Binding-site contacts:
Ligand atom C8 contacts residue LEU137 of chain 1.M at 3.9 Å (hydrophobic).
Ligand atom C5 contacts residue TYR135 of chain 1.M at 3.7 Å (hydrophobic).
Ligand atom O7 contacts residue ASP290 of chain 1.M at 4.0 Å.
Ligand atom C7 contacts residue ASP290 of chain 1.M at 4.2 Å.
Ligand atom O7 contacts residue TYR104 of chain 1.M at 3.7 Å.
Ligand atom C7 contacts residue TYR135 of chain 1.M at 4.3 Å (hydrophobic).
Ligand atom C7 contacts residue ASN118 of chain 1.M at 3.8 Å.
Ligand atom C8 contacts residue TYR104 of chain 1.M at 3.9 Å (hydrophobic).
Ligand atom C4 contacts residue ASN118 of chain 1.M at 4.2 Å.
Ligand atom N2 contacts residue ASN118 of chain 1.M at 2.9 Å (h-bond).
Ligand atom C5 contacts residue ASN118 of chain 1.M at 3.6 Å.
Ligand atom C7 contacts residue TYR104 of chain 1.M at 4.0 Å (hydrophobic).
Ligand atom C2 contacts residue ASN118 of chain 1.M at 2.4 Å.
Ligand atom C8 contacts residue GLY289 of chain 1.M at 3.0 Å.
Ligand atom C3 contacts residue ASN118 of chain 1.M at 3.6 Å.
Ligand atom C8 contacts residue ASP290 of chain 1.M at 3.6 Å.
Ligand atom O5 contacts residue ASN118 of chain 1.M at 2.4 Å (h-bond).
Ligand atom C1 contacts residue ASN118 of chain 1.M at 1.4 Å.
Ligand atom C8 contacts residue TYR135 of chain 1.M at 3.5 Å (hydrophobic).
Ligand atom C1 contacts residue TYR135 of chain 1.M at 3.9 Å (hydrophobic).
Ligand atom O7 contacts residue ASN118 of chain 1.M at 4.2 Å.
Ligand atom C6 contacts residue TYR135 of chain 1.M at 3.9 Å (hydrophobic).
Ligand atom O5 contacts residue TYR135 of chain 1.M at 4.0 Å.

Sequence of chain 1.M:
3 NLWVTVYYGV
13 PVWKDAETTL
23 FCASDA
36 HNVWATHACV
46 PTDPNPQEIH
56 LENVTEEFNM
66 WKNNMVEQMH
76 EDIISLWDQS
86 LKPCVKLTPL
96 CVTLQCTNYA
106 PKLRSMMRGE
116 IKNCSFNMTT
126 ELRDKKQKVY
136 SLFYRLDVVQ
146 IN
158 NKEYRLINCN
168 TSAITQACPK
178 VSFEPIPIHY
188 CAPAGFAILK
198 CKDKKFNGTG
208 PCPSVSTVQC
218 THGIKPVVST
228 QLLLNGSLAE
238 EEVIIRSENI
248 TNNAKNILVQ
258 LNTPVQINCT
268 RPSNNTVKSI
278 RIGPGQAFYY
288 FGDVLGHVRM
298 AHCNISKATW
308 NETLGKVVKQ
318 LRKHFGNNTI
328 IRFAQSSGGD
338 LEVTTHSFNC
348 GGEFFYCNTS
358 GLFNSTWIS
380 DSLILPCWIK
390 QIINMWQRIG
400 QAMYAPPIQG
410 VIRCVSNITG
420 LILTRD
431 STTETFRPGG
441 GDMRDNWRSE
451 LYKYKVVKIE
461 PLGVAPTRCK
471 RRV

This small molecule binds to this protein.
Small molecule (SMILES): CC(=O)N[C@H]1[C@H](O[C@H]2[C@H](O)[C@@H](NC(C)=O)CO[C@@H]2CO)O[C@H](CO)[C@@H](O)[C@@H]1O